Binding-site contacts:
Ligand atom N08 contacts residue ARG193 of chain 1.A at 2.8 Å (salt-bridge).
Ligand atom O12 contacts residue ALA194 of chain 1.A at 3.2 Å.
Ligand atom C43 contacts residue GLN79 of chain 1.A at 3.4 Å.
Ligand atom C41 contacts residue GLN79 of chain 1.A at 3.5 Å.
Ligand atom N35 contacts residue HIS95 of chain 1.A at 3.1 Å (h-bond).
Ligand atom C27 contacts residue HIS95 of chain 1.A at 3.4 Å.
Ligand atom N35 contacts residue SER177 of chain 1.A at 3.3 Å (h-bond).
Ligand atom C23 contacts residue HIS95 of chain 1.A at 3.7 Å.
Ligand atom C33 contacts residue ALA194 of chain 1.A at 3.6 Å (hydrophobic).
Ligand atom C49 contacts residue PHE192 of chain 1.A at 3.2 Å (hydrophobic).
Ligand atom C41 contacts residue GLY96 of chain 1.A at 3.7 Å.
Ligand atom O12 contacts residue ALA195 of chain 1.A at 2.9 Å (h-bond).
Ligand atom N08 contacts residue ALA194 of chain 1.A at 3.7 Å.
Ligand atom C45 contacts residue LYS174 of chain 1.A at 3.6 Å.
Ligand atom O39 contacts residue PHE81 of chain 1.A at 3.5 Å.
Ligand atom C29 contacts residue VAL116 of chain 1.A at 3.3 Å (hydrophobic).
Ligand atom O39 contacts residue GLY175 of chain 1.A at 3.2 Å.
Ligand atom O38 contacts residue GLY175 of chain 1.A at 2.7 Å (h-bond).
Ligand atom C41 contacts residue HIS95 of chain 1.A at 3.4 Å.
Ligand atom C09 contacts residue ARG193 of chain 1.A at 3.6 Å.
Ligand atom C46 contacts residue LYS174 of chain 1.A at 3.7 Å.
Ligand atom C24 contacts residue ASP119 of chain 1.A at 3.5 Å.
Ligand atom N13 contacts residue ALA195 of chain 1.A at 3.0 Å (h-bond).
Ligand atom C30 contacts residue ASP119 of chain 1.A at 3.4 Å.
Ligand atom O36 contacts residue SER176 of chain 1.A at 3.5 Å (h-bond).
Ligand atom C32 contacts residue SO41 of chain 1.G at 3.2 Å.
Ligand atom C45 contacts residue LEU173 of chain 1.A at 3.4 Å (hydrophobic).
Ligand atom O36 contacts residue SER177 of chain 1.A at 3.4 Å (h-bond).
Ligand atom O36 contacts residue LEU173 of chain 1.A at 3.5 Å (h-bond).
Ligand atom C53 contacts residue ARG161 of chain 1.A at 3.4 Å.
Ligand atom O39 contacts residue SER177 of chain 1.A at 2.8 Å (h-bond).
Ligand atom C55 contacts residue VAL196 of chain 1.A at 3.3 Å (hydrophobic).
Ligand atom C02 contacts residue HIS95 of chain 1.A at 3.6 Å.
Ligand atom N25 contacts residue ASP119 of chain 1.A at 3.5 Å (salt-bridge).
Ligand atom O31 contacts residue TYR94 of chain 1.A at 3.4 Å.
Ligand atom C34 contacts residue SER177 of chain 1.A at 3.5 Å.
Ligand atom C42 contacts residue GLN79 of chain 1.A at 3.4 Å.
Ligand atom S37 contacts residue SER177 of chain 1.A at 3.5 Å (h-bond).
Ligand atom O36 contacts residue GLY175 of chain 1.A at 3.0 Å (h-bond).
Ligand atom C30 contacts residue VAL116 of chain 1.A at 3.5 Å (hydrophobic).

The small molecule below binds the protein below.
Small molecule (SMILES): COc1ccc2nc(C)c(O[C@@H]3C[C@H]4C(=O)N[C@]5(C(=O)NS(=O)(=O)C6(C)CC6)C[C@H]5/C=C\CCCCC[C@H](NC(=O)OC5C[C@@H]6C[C@@H]6C5)C(=O)N4C3)nc2c1

Sequence of chain 1.A:
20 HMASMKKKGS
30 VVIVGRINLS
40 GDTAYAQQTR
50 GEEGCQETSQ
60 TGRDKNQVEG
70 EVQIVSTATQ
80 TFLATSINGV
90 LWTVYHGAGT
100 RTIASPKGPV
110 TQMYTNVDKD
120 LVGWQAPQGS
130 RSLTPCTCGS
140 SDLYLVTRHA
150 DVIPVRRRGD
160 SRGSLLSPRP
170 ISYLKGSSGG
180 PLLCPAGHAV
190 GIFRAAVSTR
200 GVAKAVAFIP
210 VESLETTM